The small molecule below binds the protein below.
Small molecule (SMILES): CC(=O)N[C@@H]1[C@@H](O)[C@H](O)[C@@H](CO)O[C@H]1O

Sequence of chain 29.A:
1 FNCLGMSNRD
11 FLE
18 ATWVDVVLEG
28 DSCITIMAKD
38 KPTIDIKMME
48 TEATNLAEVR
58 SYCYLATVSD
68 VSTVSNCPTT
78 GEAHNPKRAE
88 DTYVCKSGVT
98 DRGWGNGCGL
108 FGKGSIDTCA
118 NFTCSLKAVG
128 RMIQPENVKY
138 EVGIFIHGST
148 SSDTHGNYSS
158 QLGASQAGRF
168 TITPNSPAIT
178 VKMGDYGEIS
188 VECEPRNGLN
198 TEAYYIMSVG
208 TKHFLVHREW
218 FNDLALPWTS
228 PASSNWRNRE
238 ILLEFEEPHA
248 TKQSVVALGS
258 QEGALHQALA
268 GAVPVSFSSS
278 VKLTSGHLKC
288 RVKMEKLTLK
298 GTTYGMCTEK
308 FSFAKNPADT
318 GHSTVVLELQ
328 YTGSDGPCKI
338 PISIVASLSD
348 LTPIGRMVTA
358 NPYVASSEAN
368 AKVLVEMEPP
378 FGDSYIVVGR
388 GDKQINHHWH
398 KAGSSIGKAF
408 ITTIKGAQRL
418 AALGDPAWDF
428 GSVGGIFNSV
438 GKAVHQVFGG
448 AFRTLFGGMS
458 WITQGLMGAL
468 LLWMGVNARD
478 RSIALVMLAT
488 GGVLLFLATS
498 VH

Binding-site contacts:
Ligand atom C7 contacts residue TYR90 of chain 29.A at 4.2 Å (hydrophobic).
Ligand atom C6 contacts residue THR120 of chain 29.A at 3.4 Å.
Ligand atom O6 contacts residue THR89 of chain 29.A at 4.0 Å.
Ligand atom O5 contacts residue THR120 of chain 29.A at 3.2 Å (h-bond).
Ligand atom C7 contacts residue ASN118 of chain 29.A at 3.4 Å.
Ligand atom C7 contacts residue ASP67 of chain 29.A at 3.3 Å.
Ligand atom O5 contacts residue THR89 of chain 29.A at 4.5 Å.
Ligand atom O5 contacts residue ASN118 of chain 29.A at 2.4 Å (h-bond).
Ligand atom O7 contacts residue ASP67 of chain 29.A at 2.8 Å (salt-bridge).
Ligand atom C2 contacts residue ASN118 of chain 29.A at 2.4 Å.
Ligand atom C8 contacts residue ASP67 of chain 29.A at 3.3 Å.
Ligand atom C1 contacts residue THR89 of chain 29.A at 4.2 Å.
Ligand atom O7 contacts residue TYR90 of chain 29.A at 3.8 Å.
Ligand atom C1 contacts residue THR120 of chain 29.A at 4.4 Å.
Ligand atom N2 contacts residue ASP67 of chain 29.A at 4.5 Å.
Ligand atom C8 contacts residue ASN118 of chain 29.A at 3.6 Å.
Ligand atom O7 contacts residue ASN118 of chain 29.A at 4.3 Å.
Ligand atom N2 contacts residue ASN118 of chain 29.A at 2.9 Å (h-bond).
Ligand atom C1 contacts residue ASN118 of chain 29.A at 1.4 Å.
Ligand atom O6 contacts residue THR120 of chain 29.A at 3.1 Å (h-bond).
Ligand atom C5 contacts residue THR89 of chain 29.A at 4.5 Å.
Ligand atom C6 contacts residue PHE119 of chain 29.A at 4.2 Å (hydrophobic).
Ligand atom C5 contacts residue THR120 of chain 29.A at 4.0 Å.
Ligand atom C8 contacts residue SER66 of chain 29.A at 3.3 Å.
Ligand atom N2 contacts residue TYR90 of chain 29.A at 4.2 Å.
Ligand atom O6 contacts residue PHE119 of chain 29.A at 3.0 Å (h-bond).
Ligand atom O5 contacts residue PHE119 of chain 29.A at 4.1 Å.
Ligand atom C5 contacts residue ASN118 of chain 29.A at 3.6 Å.
Ligand atom C3 contacts residue ASN118 of chain 29.A at 3.8 Å.
Ligand atom C4 contacts residue ASN118 of chain 29.A at 4.2 Å.